The small molecule below binds the protein below.
Small molecule (SMILES): C[C@@H]1OC[C@@H](O)[C@H](O[C@@H]2O[C@H](CO)[C@@H](O)[C@H](O)[C@H]2O)[C@@H]1O

Binding-site contacts:
Ligand atom O3 contacts residue CYS229 of chain 1.B at 4.4 Å.
Ligand atom C3 contacts residue CYS229 of chain 1.B at 4.0 Å (hydrophobic).
Ligand atom C4 contacts residue PRO259 of chain 1.B at 4.2 Å (hydrophobic).
Ligand atom C3 contacts residue THR228 of chain 1.B at 2.8 Å.
Ligand atom O5 contacts residue THR228 of chain 1.B at 2.3 Å (h-bond).
Ligand atom O3 contacts residue THR228 of chain 1.B at 4.1 Å.
Ligand atom C5 contacts residue CYS229 of chain 1.B at 4.2 Å (hydrophobic).
Ligand atom O4 contacts residue THR228 of chain 1.B at 4.4 Å.
Ligand atom C4 contacts residue THR228 of chain 1.B at 3.4 Å.
Ligand atom O6 contacts residue CYS229 of chain 1.B at 4.2 Å.
Ligand atom C5 contacts residue CYS229 of chain 1.B at 4.2 Å (hydrophobic).
Ligand atom C5 contacts residue CYS258 of chain 1.B at 4.4 Å (hydrophobic).
Ligand atom C5 contacts residue THR228 of chain 1.B at 2.8 Å.
Ligand atom C1 contacts residue THR228 of chain 1.B at 1.5 Å.
Ligand atom O2 contacts residue PRO259 of chain 1.B at 4.4 Å.
Ligand atom O5 contacts residue CYS229 of chain 1.B at 4.2 Å.
Ligand atom O6 contacts residue VAL227 of chain 1.B at 3.5 Å.
Ligand atom O2 contacts residue THR228 of chain 1.B at 2.7 Å (h-bond).
Ligand atom O4 contacts residue PRO259 of chain 1.B at 4.3 Å.
Ligand atom C2 contacts residue THR228 of chain 1.B at 2.3 Å.
Ligand atom C1 contacts residue CYS229 of chain 1.B at 3.8 Å (hydrophobic).
Ligand atom C6 contacts residue THR228 of chain 1.B at 4.1 Å.
Ligand atom C4 contacts residue CYS229 of chain 1.B at 3.9 Å (hydrophobic).

Sequence of chain 1.B:
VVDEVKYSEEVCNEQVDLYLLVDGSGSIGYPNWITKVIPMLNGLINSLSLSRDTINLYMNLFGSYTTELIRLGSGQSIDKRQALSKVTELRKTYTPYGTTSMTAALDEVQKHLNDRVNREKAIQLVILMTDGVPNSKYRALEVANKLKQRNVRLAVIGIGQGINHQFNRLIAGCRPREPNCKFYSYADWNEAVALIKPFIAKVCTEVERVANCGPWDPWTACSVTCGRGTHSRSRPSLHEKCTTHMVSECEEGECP